Sequence of chain 1.B:
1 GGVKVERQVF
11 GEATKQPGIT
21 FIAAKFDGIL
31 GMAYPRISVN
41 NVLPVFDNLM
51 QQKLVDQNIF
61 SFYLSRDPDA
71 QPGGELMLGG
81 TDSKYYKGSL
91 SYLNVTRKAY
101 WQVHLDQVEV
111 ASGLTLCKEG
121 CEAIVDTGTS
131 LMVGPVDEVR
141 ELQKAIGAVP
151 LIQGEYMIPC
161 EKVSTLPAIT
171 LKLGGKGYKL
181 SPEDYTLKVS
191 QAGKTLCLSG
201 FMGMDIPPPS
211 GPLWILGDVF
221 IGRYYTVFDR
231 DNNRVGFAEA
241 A

Binding-site contacts:
Ligand atom C4 contacts residue ASN94 of chain 1.B at 4.2 Å.
Ligand atom C7 contacts residue ASN94 of chain 1.B at 3.2 Å.
Ligand atom C8 contacts residue TYR92 of chain 1.B at 4.4 Å (hydrophobic).
Ligand atom O5 contacts residue ASN94 of chain 1.B at 2.4 Å (h-bond).
Ligand atom C2 contacts residue ASN94 of chain 1.B at 2.5 Å.
Ligand atom O7 contacts residue ASN94 of chain 1.B at 3.0 Å (h-bond).
Ligand atom C5 contacts residue ASN94 of chain 1.B at 3.7 Å.
Ligand atom C1 contacts residue ASN94 of chain 1.B at 1.5 Å.
Ligand atom N2 contacts residue ASN94 of chain 1.B at 3.0 Å (h-bond).
Ligand atom C8 contacts residue ASN94 of chain 1.B at 4.4 Å.
Ligand atom C3 contacts residue ASN94 of chain 1.B at 3.9 Å.

The protein below binds the small molecule below.
Small molecule (SMILES): CC(=O)N[C@@H]1[C@@H](O)[C@H](O)[C@@H](CO)O[C@H]1O